Binding-site contacts:
Ligand atom C4 contacts residue ASN340 of chain 1.C at 4.3 Å.
Ligand atom C8 contacts residue PHE339 of chain 1.C at 3.7 Å (hydrophobic).
Ligand atom O7 contacts residue ASP336 of chain 1.C at 4.0 Å.
Ligand atom C3 contacts residue ASN340 of chain 1.C at 3.8 Å.
Ligand atom O5 contacts residue ASN340 of chain 1.C at 2.4 Å (h-bond).
Ligand atom C1 contacts residue ASN340 of chain 1.C at 1.5 Å.
Ligand atom C5 contacts residue ASN340 of chain 1.C at 3.7 Å.
Ligand atom C2 contacts residue ASN340 of chain 1.C at 2.5 Å.
Ligand atom C7 contacts residue ASN340 of chain 1.C at 3.6 Å.
Ligand atom O7 contacts residue ASN340 of chain 1.C at 3.8 Å.
Ligand atom N2 contacts residue ASN340 of chain 1.C at 2.9 Å (h-bond).

This small molecule binds to this protein.
Small molecule (SMILES): CC(=O)N[C@@H]1[C@@H](O)[C@H](O)[C@@H](CO)O[C@H]1O

Sequence of chain 1.C:
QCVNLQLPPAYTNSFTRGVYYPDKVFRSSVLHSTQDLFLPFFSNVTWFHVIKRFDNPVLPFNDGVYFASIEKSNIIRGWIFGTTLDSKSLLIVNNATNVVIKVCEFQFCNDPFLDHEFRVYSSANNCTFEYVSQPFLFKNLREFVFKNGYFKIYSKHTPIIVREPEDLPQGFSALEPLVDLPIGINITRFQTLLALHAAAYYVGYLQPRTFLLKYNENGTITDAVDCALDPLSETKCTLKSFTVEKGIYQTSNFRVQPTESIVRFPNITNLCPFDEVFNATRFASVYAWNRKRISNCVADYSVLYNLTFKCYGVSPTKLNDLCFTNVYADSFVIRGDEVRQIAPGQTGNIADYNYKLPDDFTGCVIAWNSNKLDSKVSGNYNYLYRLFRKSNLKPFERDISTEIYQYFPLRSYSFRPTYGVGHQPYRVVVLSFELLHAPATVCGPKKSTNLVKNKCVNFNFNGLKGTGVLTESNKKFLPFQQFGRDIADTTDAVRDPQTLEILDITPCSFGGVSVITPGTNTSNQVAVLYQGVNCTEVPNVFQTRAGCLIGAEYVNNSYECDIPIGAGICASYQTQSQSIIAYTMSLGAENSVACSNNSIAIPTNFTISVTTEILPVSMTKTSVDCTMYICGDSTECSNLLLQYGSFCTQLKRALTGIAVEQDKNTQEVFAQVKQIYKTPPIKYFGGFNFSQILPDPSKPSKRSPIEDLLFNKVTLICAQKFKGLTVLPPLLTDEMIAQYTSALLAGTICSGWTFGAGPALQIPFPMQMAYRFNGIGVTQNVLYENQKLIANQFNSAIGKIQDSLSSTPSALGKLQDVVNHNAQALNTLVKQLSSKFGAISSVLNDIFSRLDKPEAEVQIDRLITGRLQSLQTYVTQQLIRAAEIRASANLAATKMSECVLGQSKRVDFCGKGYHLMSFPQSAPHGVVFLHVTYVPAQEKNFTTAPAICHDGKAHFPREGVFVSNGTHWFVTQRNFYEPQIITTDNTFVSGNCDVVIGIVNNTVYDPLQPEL